Sequence of chain 2.A:
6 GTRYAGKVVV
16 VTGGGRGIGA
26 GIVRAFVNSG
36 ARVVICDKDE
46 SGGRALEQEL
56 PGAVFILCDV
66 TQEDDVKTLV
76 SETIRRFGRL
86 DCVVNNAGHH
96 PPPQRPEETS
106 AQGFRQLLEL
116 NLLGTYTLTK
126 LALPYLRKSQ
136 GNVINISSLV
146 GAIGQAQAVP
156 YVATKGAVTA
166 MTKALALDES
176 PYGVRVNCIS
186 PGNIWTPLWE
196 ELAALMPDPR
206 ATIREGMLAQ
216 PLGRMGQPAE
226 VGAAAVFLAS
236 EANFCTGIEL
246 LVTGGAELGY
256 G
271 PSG

Binding-site contacts:
Ligand atom O1 contacts residue THR191 of chain 2.A at 3.9 Å.
Ligand atom O2 contacts residue PRO223 of chain 2.A at 4.3 Å.
Ligand atom C5 contacts residue THR191 of chain 2.A at 4.0 Å.
Ligand atom O6 contacts residue TRP190 of chain 2.A at 4.4 Å.
Ligand atom C1 contacts residue THR191 of chain 2.A at 3.9 Å.
Ligand atom C1 contacts residue TRP190 of chain 2.A at 3.4 Å (hydrophobic).
Ligand atom O5 contacts residue TRP190 of chain 2.A at 3.6 Å.
Ligand atom O1 contacts residue PRO223 of chain 2.A at 3.6 Å.
Ligand atom C6 contacts residue PRO192 of chain 2.A at 4.0 Å (hydrophobic).
Ligand atom C5 contacts residue TRP190 of chain 2.A at 3.5 Å (hydrophobic).
Ligand atom C1 contacts residue PRO192 of chain 2.A at 4.1 Å (hydrophobic).
Ligand atom O1 contacts residue GLY22 of chain 2.A at 3.4 Å.
Ligand atom O5 contacts residue PRO192 of chain 2.A at 3.4 Å.
Ligand atom O6 contacts residue GLU195 of chain 2.A at 2.7 Å (salt-bridge).
Ligand atom O6 contacts residue PRO192 of chain 2.A at 3.7 Å.
Ligand atom O1 contacts residue PRO192 of chain 2.A at 3.5 Å.
Ligand atom C5 contacts residue PRO192 of chain 2.A at 4.4 Å (hydrophobic).
Ligand atom C6 contacts residue GLU195 of chain 2.A at 3.5 Å.
Ligand atom C6 contacts residue THR191 of chain 2.A at 3.6 Å.
Ligand atom O5 contacts residue THR191 of chain 2.A at 3.4 Å.
Ligand atom C6 contacts residue TRP190 of chain 2.A at 3.2 Å (hydrophobic).
Ligand atom O6 contacts residue THR191 of chain 2.A at 3.7 Å.
Ligand atom C1 contacts residue PRO223 of chain 2.A at 4.1 Å (hydrophobic).
Ligand atom O1 contacts residue TRP190 of chain 2.A at 3.9 Å.
Ligand atom O4 contacts residue TRP190 of chain 2.A at 3.4 Å (h-bond).
Ligand atom C4 contacts residue TRP190 of chain 2.A at 4.1 Å (hydrophobic).

A protein and the small-molecule ligand that binds it are described below.
Small molecule (SMILES): OC[C@H]1O[C@@H](O)[C@H](O)[C@@H](O)[C@@H]1O